Sequence of chain 1.B:
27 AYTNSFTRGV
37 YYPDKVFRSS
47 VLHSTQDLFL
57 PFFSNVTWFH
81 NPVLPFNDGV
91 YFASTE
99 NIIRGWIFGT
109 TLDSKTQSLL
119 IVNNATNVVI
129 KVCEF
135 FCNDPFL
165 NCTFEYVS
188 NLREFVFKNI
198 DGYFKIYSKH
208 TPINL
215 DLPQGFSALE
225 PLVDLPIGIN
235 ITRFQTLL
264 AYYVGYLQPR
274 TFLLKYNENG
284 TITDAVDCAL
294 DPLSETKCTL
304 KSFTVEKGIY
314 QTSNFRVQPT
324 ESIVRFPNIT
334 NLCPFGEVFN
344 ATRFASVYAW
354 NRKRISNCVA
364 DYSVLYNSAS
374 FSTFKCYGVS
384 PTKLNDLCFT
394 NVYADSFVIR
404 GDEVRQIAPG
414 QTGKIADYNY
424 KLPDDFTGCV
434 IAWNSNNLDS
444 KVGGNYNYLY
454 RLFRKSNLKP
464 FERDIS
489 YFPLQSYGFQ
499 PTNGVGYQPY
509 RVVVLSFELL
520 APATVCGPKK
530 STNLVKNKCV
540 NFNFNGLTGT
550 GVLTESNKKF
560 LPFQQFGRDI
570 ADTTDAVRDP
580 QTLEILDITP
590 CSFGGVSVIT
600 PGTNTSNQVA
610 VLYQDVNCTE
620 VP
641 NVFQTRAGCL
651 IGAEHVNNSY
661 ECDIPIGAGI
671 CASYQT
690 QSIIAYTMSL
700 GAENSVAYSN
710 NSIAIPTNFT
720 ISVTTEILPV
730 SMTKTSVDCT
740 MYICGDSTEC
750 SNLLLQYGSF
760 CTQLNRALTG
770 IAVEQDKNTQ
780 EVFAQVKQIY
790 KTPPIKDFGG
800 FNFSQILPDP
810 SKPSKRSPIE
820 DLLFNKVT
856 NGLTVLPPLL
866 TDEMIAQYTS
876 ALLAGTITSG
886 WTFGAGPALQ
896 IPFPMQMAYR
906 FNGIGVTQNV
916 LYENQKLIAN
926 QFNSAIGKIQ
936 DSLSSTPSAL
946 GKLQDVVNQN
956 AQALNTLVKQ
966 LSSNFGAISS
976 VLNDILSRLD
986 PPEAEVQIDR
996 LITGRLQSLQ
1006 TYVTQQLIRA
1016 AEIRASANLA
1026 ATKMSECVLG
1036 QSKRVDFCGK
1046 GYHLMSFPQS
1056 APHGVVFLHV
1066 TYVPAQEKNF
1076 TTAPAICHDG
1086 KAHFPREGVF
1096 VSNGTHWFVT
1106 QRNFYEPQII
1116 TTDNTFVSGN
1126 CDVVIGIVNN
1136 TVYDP

Binding-site contacts:
Ligand atom O4 contacts residue LEU922 of chain 1.B at 3.9 Å.
Ligand atom C6 contacts residue GLN926 of chain 1.B at 3.8 Å.
Ligand atom O6 contacts residue THR719 of chain 1.B at 4.2 Å.
Ligand atom C8 contacts residue GLN926 of chain 1.B at 4.2 Å.
Ligand atom O6 contacts residue GLN926 of chain 1.B at 2.7 Å (h-bond).
Ligand atom C8 contacts residue ASN925 of chain 1.B at 4.2 Å.
Ligand atom C8 contacts residue ASN717 of chain 1.B at 3.4 Å.
Ligand atom O7 contacts residue GLN1071 of chain 1.B at 4.3 Å.
Ligand atom O5 contacts residue ASN717 of chain 1.B at 2.4 Å (h-bond).
Ligand atom N2 contacts residue LEU922 of chain 1.B at 4.4 Å.
Ligand atom C1 contacts residue ASN717 of chain 1.B at 1.5 Å.
Ligand atom C5 contacts residue ASN717 of chain 1.B at 3.6 Å.
Ligand atom C2 contacts residue ASN717 of chain 1.B at 2.5 Å.
Ligand atom C5 contacts residue LEU922 of chain 1.B at 4.0 Å (hydrophobic).
Ligand atom N2 contacts residue ASN717 of chain 1.B at 3.0 Å (h-bond).
Ligand atom O6 contacts residue PHE718 of chain 1.B at 4.0 Å.
Ligand atom C1 contacts residue LEU922 of chain 1.B at 4.4 Å (hydrophobic).
Ligand atom C6 contacts residue LEU922 of chain 1.B at 4.2 Å (hydrophobic).
Ligand atom C4 contacts residue LEU922 of chain 1.B at 4.4 Å (hydrophobic).
Ligand atom O7 contacts residue LEU922 of chain 1.B at 3.5 Å.
Ligand atom C8 contacts residue THR716 of chain 1.B at 4.1 Å.
Ligand atom O6 contacts residue LEU922 of chain 1.B at 4.4 Å.
Ligand atom C8 contacts residue LEU922 of chain 1.B at 3.6 Å (hydrophobic).
Ligand atom C4 contacts residue ASN717 of chain 1.B at 4.3 Å.
Ligand atom C7 contacts residue ASN717 of chain 1.B at 3.0 Å.
Ligand atom C3 contacts residue ASN717 of chain 1.B at 3.9 Å.
Ligand atom C5 contacts residue GLN926 of chain 1.B at 4.3 Å.
Ligand atom C7 contacts residue LEU922 of chain 1.B at 3.6 Å (hydrophobic).
Ligand atom O7 contacts residue ASN717 of chain 1.B at 3.4 Å (h-bond).

The protein below binds the small molecule below.
Small molecule (SMILES): CC(=O)N[C@H]1[C@H](O[C@H]2[C@H](O)[C@@H](NC(C)=O)CO[C@@H]2CO)O[C@H](CO)[C@@H](O)[C@@H]1O